Sequence of chain 1.C:
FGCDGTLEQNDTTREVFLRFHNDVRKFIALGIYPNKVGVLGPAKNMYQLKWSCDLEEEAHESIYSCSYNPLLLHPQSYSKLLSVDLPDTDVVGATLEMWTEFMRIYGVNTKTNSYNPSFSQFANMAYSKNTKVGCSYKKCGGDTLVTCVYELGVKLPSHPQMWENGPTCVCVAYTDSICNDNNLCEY

Binding-site contacts:
Ligand atom C2 contacts residue NAG2 of chain 1.G at 4.2 Å.
Ligand atom C3 contacts residue NAG1 of chain 1.G at 2.7 Å.
Ligand atom O4 contacts residue NAG1 of chain 1.G at 2.1 Å (h-bond).
Ligand atom O2 contacts residue NAG2 of chain 1.G at 4.0 Å.
Ligand atom C5 contacts residue NAG1 of chain 1.G at 2.2 Å.
Ligand atom O5 contacts residue NAG1 of chain 1.G at 3.5 Å (h-bond).
Ligand atom C3 contacts residue NAG2 of chain 1.G at 3.1 Å.
Ligand atom C1 contacts residue NAG1 of chain 1.G at 4.1 Å.
Ligand atom C6 contacts residue NAG1 of chain 1.G at 2.7 Å.
Ligand atom C2 contacts residue NAG1 of chain 1.G at 4.0 Å.
Ligand atom C4 contacts residue THR14 of chain 1.C at 4.3 Å.
Ligand atom C4 contacts residue NAG1 of chain 1.G at 1.4 Å.
Ligand atom C5 contacts residue NAG2 of chain 1.G at 4.0 Å.
Ligand atom O3 contacts residue NAG2 of chain 1.G at 3.8 Å.
Ligand atom O3 contacts residue NAG1 of chain 1.G at 3.4 Å (h-bond).
Ligand atom O4 contacts residue THR14 of chain 1.C at 3.2 Å (h-bond).
Ligand atom C4 contacts residue NAG2 of chain 1.G at 3.4 Å.

This small molecule binds to this protein.
Small molecule (SMILES): C[C@@H]1O[C@@H](O)[C@@H](O)[C@H](O)[C@@H]1O